Sequence of chain 52.A:
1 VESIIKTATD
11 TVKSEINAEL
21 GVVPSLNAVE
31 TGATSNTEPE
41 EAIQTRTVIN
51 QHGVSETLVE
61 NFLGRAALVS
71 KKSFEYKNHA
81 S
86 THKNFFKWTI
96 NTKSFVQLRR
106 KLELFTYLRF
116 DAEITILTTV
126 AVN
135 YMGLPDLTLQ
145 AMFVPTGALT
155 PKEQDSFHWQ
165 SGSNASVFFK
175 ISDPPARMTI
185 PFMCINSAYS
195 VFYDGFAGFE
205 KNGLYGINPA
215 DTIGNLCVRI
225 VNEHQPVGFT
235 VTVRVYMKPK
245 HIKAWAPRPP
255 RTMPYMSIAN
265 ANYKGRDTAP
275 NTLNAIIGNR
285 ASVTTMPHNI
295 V

Sequence of chain 52.C:
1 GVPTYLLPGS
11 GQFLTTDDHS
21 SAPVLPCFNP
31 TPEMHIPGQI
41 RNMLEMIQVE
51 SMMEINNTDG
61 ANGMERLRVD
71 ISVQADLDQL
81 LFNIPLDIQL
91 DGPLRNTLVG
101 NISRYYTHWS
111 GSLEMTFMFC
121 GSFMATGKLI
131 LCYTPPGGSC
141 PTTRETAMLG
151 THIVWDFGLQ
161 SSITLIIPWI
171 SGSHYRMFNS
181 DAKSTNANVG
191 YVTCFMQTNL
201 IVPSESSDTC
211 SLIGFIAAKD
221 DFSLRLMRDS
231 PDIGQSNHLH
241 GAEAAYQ

Binding-site contacts:
Ligand atom O6 contacts residue PRO274 of chain 52.A at 3.7 Å.
Ligand atom C4 contacts residue ASP91 of chain 52.C at 3.2 Å.
Ligand atom C11 contacts residue PRO231 of chain 52.C at 3.7 Å (hydrophobic).
Ligand atom O1B contacts residue ARG104 of chain 52.C at 2.8 Å (salt-bridge).
Ligand atom O4 contacts residue ASN275 of chain 52.A at 3.0 Å (h-bond).
Ligand atom C4 contacts residue PRO274 of chain 52.A at 4.0 Å (hydrophobic).
Ligand atom C11 contacts residue ILE233 of chain 52.C at 3.8 Å (hydrophobic).
Ligand atom C5 contacts residue ASN275 of chain 52.A at 3.6 Å.
Ligand atom C4 contacts residue ARG104 of chain 52.C at 3.9 Å.
Ligand atom O7 contacts residue ARG270 of chain 52.A at 3.8 Å.
Ligand atom C4 contacts residue ASN275 of chain 52.A at 3.8 Å.
Ligand atom N5 contacts residue PRO231 of chain 52.C at 2.9 Å (h-bond).
Ligand atom N5 contacts residue ASN275 of chain 52.A at 3.6 Å (h-bond).
Ligand atom C5 contacts residue PRO231 of chain 52.C at 3.7 Å (hydrophobic).
Ligand atom C3 contacts residue PRO274 of chain 52.A at 4.1 Å (hydrophobic).
Ligand atom O10 contacts residue ARG270 of chain 52.A at 3.3 Å.
Ligand atom O10 contacts residue ASN275 of chain 52.A at 2.9 Å (h-bond).
Ligand atom O4 contacts residue ASP91 of chain 52.C at 2.7 Å (salt-bridge).
Ligand atom O6 contacts residue ASP91 of chain 52.C at 3.1 Å.
Ligand atom C3 contacts residue PRO274 of chain 52.A at 3.8 Å (hydrophobic).
Ligand atom C4 contacts residue ASP232 of chain 52.C at 3.5 Å.
Ligand atom O3 contacts residue PRO274 of chain 52.A at 3.8 Å.
Ligand atom N5 contacts residue ASP232 of chain 52.C at 4.1 Å.
Ligand atom C10 contacts residue ASN275 of chain 52.A at 3.3 Å.
Ligand atom C11 contacts residue ASP232 of chain 52.C at 3.8 Å.
Ligand atom C1 contacts residue ARG104 of chain 52.C at 3.6 Å.
Ligand atom O4 contacts residue ARG95 of chain 52.C at 3.6 Å (salt-bridge).
Ligand atom C3 contacts residue ASP232 of chain 52.C at 4.0 Å.
Ligand atom C6 contacts residue ASP91 of chain 52.C at 3.8 Å.
Ligand atom C11 contacts residue GLY234 of chain 52.C at 3.8 Å.
Ligand atom O3 contacts residue GLY282 of chain 52.A at 3.4 Å.
Ligand atom C5 contacts residue PRO274 of chain 52.A at 4.0 Å (hydrophobic).
Ligand atom C4 contacts residue PRO231 of chain 52.C at 3.5 Å (hydrophobic).
Ligand atom O4 contacts residue ASP232 of chain 52.C at 2.7 Å (salt-bridge).
Ligand atom O4 contacts residue PRO231 of chain 52.C at 3.8 Å.
Ligand atom C3 contacts residue ARG95 of chain 52.C at 3.9 Å.
Ligand atom C10 contacts residue PRO231 of chain 52.C at 3.8 Å (hydrophobic).
Ligand atom O3 contacts residue ASP91 of chain 52.C at 4.0 Å.
Ligand atom C3 contacts residue ARG104 of chain 52.C at 3.8 Å.
Ligand atom O7 contacts residue PRO274 of chain 52.A at 3.4 Å.

A protein and the small-molecule ligand that binds it are described below.
Small molecule (SMILES): CC(=O)N[C@H]1[C@H]([C@H](O)[C@H](O)CO)O[C@@](OC[C@H]2O[C@@H](O[C@H]3[C@H](O)[C@@H](O)[C@H](O)O[C@@H]3CO)[C@H](O)[C@@H](O)[C@H]2O)(C(=O)O)C[C@@H]1O